Sequence of chain 1.A:
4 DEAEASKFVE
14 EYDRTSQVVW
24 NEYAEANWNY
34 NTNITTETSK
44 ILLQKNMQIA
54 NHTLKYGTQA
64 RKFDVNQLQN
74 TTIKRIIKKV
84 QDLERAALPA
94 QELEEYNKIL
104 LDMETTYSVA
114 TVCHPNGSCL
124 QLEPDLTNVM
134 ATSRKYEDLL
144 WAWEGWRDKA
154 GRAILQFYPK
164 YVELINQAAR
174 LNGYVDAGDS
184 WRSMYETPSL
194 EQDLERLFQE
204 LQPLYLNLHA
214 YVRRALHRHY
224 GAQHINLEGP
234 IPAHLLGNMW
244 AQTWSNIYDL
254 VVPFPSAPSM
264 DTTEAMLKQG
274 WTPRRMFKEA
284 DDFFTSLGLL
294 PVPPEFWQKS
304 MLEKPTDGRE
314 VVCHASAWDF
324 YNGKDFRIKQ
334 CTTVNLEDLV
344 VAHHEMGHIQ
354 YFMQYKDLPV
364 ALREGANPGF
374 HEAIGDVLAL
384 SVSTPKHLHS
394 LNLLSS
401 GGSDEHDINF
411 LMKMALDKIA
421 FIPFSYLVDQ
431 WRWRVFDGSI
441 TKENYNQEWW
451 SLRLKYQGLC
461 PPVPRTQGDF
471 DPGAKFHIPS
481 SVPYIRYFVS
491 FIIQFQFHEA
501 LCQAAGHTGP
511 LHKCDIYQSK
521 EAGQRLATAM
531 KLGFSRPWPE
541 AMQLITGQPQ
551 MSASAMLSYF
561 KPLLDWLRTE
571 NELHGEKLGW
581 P

A protein and the small-molecule ligand that binds it are described below.
Small molecule (SMILES): CC(=O)N[C@@H]1[C@@H](O)[C@H](O)[C@@H](CO)O[C@H]1O

Binding-site contacts:
Ligand atom C6 contacts residue GLU40 of chain 1.A at 3.6 Å.
Ligand atom C5 contacts residue THR38 of chain 1.A at 4.4 Å.
Ligand atom C7 contacts residue ARG312 of chain 1.A at 4.5 Å.
Ligand atom N2 contacts residue ASN36 of chain 1.A at 2.7 Å (h-bond).
Ligand atom N2 contacts residue ARG312 of chain 1.A at 4.5 Å.
Ligand atom C8 contacts residue ASN36 of chain 1.A at 4.4 Å.
Ligand atom O5 contacts residue THR38 of chain 1.A at 4.2 Å.
Ligand atom O5 contacts residue THR41 of chain 1.A at 3.9 Å.
Ligand atom O7 contacts residue ASN36 of chain 1.A at 4.2 Å.
Ligand atom O6 contacts residue THR38 of chain 1.A at 3.7 Å.
Ligand atom O6 contacts residue GLU40 of chain 1.A at 3.1 Å (salt-bridge).
Ligand atom O5 contacts residue ASN36 of chain 1.A at 2.5 Å (h-bond).
Ligand atom C2 contacts residue ASN36 of chain 1.A at 2.5 Å.
Ligand atom C7 contacts residue ASN36 of chain 1.A at 3.6 Å.
Ligand atom C1 contacts residue THR38 of chain 1.A at 4.5 Å.
Ligand atom C8 contacts residue ARG312 of chain 1.A at 3.7 Å.
Ligand atom C6 contacts residue THR38 of chain 1.A at 4.0 Å.
Ligand atom O6 contacts residue THR41 of chain 1.A at 3.4 Å.
Ligand atom C1 contacts residue ASN36 of chain 1.A at 1.5 Å.
Ligand atom C4 contacts residue ASN36 of chain 1.A at 4.3 Å.
Ligand atom C8 contacts residue ASP310 of chain 1.A at 3.5 Å.
Ligand atom C5 contacts residue ASN36 of chain 1.A at 3.7 Å.
Ligand atom C3 contacts residue ASN36 of chain 1.A at 3.8 Å.